Sequence of chain 1.C:
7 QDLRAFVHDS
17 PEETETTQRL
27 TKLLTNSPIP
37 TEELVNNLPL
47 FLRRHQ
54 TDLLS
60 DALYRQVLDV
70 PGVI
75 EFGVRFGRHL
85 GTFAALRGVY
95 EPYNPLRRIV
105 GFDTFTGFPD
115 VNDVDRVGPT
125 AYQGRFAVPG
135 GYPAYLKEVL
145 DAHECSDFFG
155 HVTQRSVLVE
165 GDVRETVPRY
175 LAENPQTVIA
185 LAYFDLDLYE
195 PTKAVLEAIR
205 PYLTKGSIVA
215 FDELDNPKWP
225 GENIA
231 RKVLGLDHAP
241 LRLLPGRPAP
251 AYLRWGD

Binding-site contacts:
Ligand atom O contacts residue NA1 of chain 1.U at 2.9 Å (h-bond).
Ligand atom C contacts residue NA1 of chain 1.U at 4.0 Å.
Ligand atom O contacts residue ASP216 of chain 1.C at 3.4 Å (salt-bridge).
Ligand atom C contacts residue ASP216 of chain 1.C at 4.0 Å.
Ligand atom C contacts residue GLU217 of chain 1.C at 3.7 Å.
Ligand atom OE2 contacts residue TRP223 of chain 1.C at 2.8 Å (h-bond).
Ligand atom CB contacts residue PHE130 of chain 1.C at 4.0 Å (hydrophobic).
Ligand atom OE1 contacts residue PHE130 of chain 1.C at 3.4 Å.
Ligand atom OE2 contacts residue LYS222 of chain 1.C at 3.7 Å.
Ligand atom CB contacts residue GLU217 of chain 1.C at 4.1 Å.
Ligand atom CG contacts residue TRP223 of chain 1.C at 4.1 Å (hydrophobic).
Ligand atom CD contacts residue PHE130 of chain 1.C at 4.1 Å (hydrophobic).
Ligand atom CA contacts residue GLU217 of chain 1.C at 3.7 Å.
Ligand atom CD contacts residue TRP223 of chain 1.C at 3.6 Å (hydrophobic).
Ligand atom N contacts residue GLU217 of chain 1.C at 2.8 Å (salt-bridge).
Ligand atom N contacts residue NA1 of chain 1.U at 4.0 Å.
Ligand atom CA contacts residue ASP216 of chain 1.C at 3.9 Å.
Ligand atom CG contacts residue GLU217 of chain 1.C at 3.5 Å.
Ligand atom O contacts residue EDO1 of chain 1.V at 3.7 Å.
Ligand atom N contacts residue ASP216 of chain 1.C at 2.8 Å (salt-bridge).
Ligand atom N contacts residue ASP189 of chain 1.C at 3.6 Å (salt-bridge).
Ligand atom O contacts residue GLU217 of chain 1.C at 3.2 Å (salt-bridge).
Ligand atom N contacts residue ASP191 of chain 1.C at 4.1 Å.

A small-molecule ligand and the protein it binds are described below.
Small molecule (SMILES): N[C@@H](CCC(=O)O)C(=O)O